Sequence of chain 2.A:
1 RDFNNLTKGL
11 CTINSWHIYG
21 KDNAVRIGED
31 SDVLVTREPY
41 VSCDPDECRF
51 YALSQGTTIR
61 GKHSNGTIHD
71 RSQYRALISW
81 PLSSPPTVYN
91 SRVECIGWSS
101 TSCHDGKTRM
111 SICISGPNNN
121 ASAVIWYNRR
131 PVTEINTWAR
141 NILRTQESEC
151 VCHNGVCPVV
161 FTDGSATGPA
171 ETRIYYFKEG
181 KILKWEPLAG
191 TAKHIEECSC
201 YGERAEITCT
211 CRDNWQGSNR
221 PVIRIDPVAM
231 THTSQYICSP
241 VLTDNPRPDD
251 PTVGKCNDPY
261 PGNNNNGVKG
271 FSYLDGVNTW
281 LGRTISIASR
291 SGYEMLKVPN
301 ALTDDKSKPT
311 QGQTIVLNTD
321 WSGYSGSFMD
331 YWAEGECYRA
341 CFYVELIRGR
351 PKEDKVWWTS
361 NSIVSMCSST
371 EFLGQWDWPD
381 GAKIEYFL

Binding-site contacts:
Ligand atom O5 contacts residue ASN154 of chain 2.A at 3.8 Å.
Ligand atom C1 contacts residue ASN154 of chain 2.A at 4.0 Å.
Ligand atom C6 contacts residue ASN154 of chain 2.A at 4.0 Å.
Ligand atom C3 contacts residue ASP2 of chain 2.A at 3.7 Å.
Ligand atom O5 contacts residue ASN5 of chain 2.A at 2.3 Å (h-bond).
Ligand atom C8 contacts residue ASP2 of chain 2.A at 4.0 Å.
Ligand atom O3 contacts residue ASP2 of chain 2.A at 3.2 Å.
Ligand atom C3 contacts residue PHE3 of chain 2.A at 4.2 Å (hydrophobic).
Ligand atom C8 contacts residue PHE3 of chain 2.A at 3.1 Å (hydrophobic).
Ligand atom C7 contacts residue ASN5 of chain 2.A at 3.8 Å.
Ligand atom C5 contacts residue ASN5 of chain 2.A at 3.7 Å.
Ligand atom N2 contacts residue ASN5 of chain 2.A at 2.7 Å (h-bond).
Ligand atom C4 contacts residue ASN5 of chain 2.A at 4.2 Å.
Ligand atom O6 contacts residue ASN154 of chain 2.A at 3.5 Å (h-bond).
Ligand atom C3 contacts residue ASN5 of chain 2.A at 3.7 Å.
Ligand atom O7 contacts residue ASN5 of chain 2.A at 4.4 Å.
Ligand atom O4 contacts residue ASP2 of chain 2.A at 4.0 Å.
Ligand atom N2 contacts residue PHE3 of chain 2.A at 2.8 Å (h-bond).
Ligand atom C7 contacts residue PHE3 of chain 2.A at 3.4 Å (hydrophobic).
Ligand atom C1 contacts residue ASN5 of chain 2.A at 1.4 Å.
Ligand atom C5 contacts residue ASN154 of chain 2.A at 3.5 Å.
Ligand atom C8 contacts residue ASN4 of chain 2.A at 4.3 Å.
Ligand atom C2 contacts residue PHE3 of chain 2.A at 3.8 Å (hydrophobic).
Ligand atom C1 contacts residue PHE3 of chain 2.A at 3.8 Å (hydrophobic).
Ligand atom C2 contacts residue ASN5 of chain 2.A at 2.4 Å.

A protein and the small-molecule ligand that binds it are described below.
Small molecule (SMILES): CC(=O)N[C@@H]1[C@@H](O)[C@H](O)[C@@H](CO)O[C@H]1O